Binding-site contacts:
Ligand atom C8 contacts residue GLY150 of chain 5.C at 3.8 Å.
Ligand atom C3 contacts residue LEU96 of chain 5.H at 4.2 Å (hydrophobic).
Ligand atom C2 contacts residue MET151 of chain 5.C at 4.1 Å (hydrophobic).
Ligand atom C2 contacts residue ASN154 of chain 5.C at 4.0 Å.
Ligand atom C1 contacts residue SER95 of chain 5.H at 3.6 Å.
Ligand atom O5 contacts residue LEU96 of chain 5.H at 4.5 Å.
Ligand atom O3 contacts residue LEU96 of chain 5.H at 4.1 Å.
Ligand atom O3 contacts residue SER95 of chain 5.H at 3.2 Å (h-bond).
Ligand atom C1 contacts residue MET151 of chain 5.C at 3.6 Å (hydrophobic).
Ligand atom C2 contacts residue SER95 of chain 5.H at 3.4 Å.
Ligand atom C4 contacts residue LEU96 of chain 5.H at 4.3 Å (hydrophobic).
Ligand atom N2 contacts residue SER95 of chain 5.H at 2.6 Å (h-bond).
Ligand atom O7 contacts residue GLY150 of chain 5.C at 2.8 Å (h-bond).
Ligand atom C7 contacts residue MET151 of chain 5.C at 4.3 Å (hydrophobic).
Ligand atom C8 contacts residue SER95 of chain 5.H at 3.5 Å.
Ligand atom C1 contacts residue ASN154 of chain 5.C at 3.1 Å.
Ligand atom O5 contacts residue MET151 of chain 5.C at 3.8 Å.
Ligand atom C7 contacts residue SER95 of chain 5.H at 3.5 Å.
Ligand atom O7 contacts residue HIS148 of chain 5.C at 4.0 Å.
Ligand atom O7 contacts residue MET151 of chain 5.C at 3.3 Å.
Ligand atom N2 contacts residue ASN154 of chain 5.C at 3.9 Å.
Ligand atom C8 contacts residue ASN154 of chain 5.C at 4.2 Å.
Ligand atom O5 contacts residue ASN154 of chain 5.C at 4.0 Å.
Ligand atom C7 contacts residue GLY150 of chain 5.C at 3.7 Å.
Ligand atom C8 contacts residue ASP94 of chain 5.H at 3.5 Å.
Ligand atom N2 contacts residue LEU96 of chain 5.H at 3.6 Å.
Ligand atom C7 contacts residue ASN154 of chain 5.C at 3.4 Å.
Ligand atom O7 contacts residue ASN154 of chain 5.C at 2.9 Å (h-bond).
Ligand atom C3 contacts residue SER95 of chain 5.H at 3.2 Å.
Ligand atom C2 contacts residue LEU96 of chain 5.H at 3.6 Å (hydrophobic).
Ligand atom C1 contacts residue LEU96 of chain 5.H at 3.9 Å (hydrophobic).
Ligand atom O4 contacts residue LEU96 of chain 5.H at 3.2 Å.

The small molecule below binds the protein below.
Small molecule (SMILES): CC(=O)N[C@H]1[C@H](O[C@H]2[C@H](O)[C@@H](NC(C)=O)CO[C@@H]2CO)O[C@H](CO)[C@@H](O)[C@@H]1O

Sequence of chain 5.H:
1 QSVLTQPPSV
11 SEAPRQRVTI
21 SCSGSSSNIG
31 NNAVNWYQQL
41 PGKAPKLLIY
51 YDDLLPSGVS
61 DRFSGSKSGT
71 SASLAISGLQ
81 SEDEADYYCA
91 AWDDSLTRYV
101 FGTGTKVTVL

Sequence of chain 5.C:
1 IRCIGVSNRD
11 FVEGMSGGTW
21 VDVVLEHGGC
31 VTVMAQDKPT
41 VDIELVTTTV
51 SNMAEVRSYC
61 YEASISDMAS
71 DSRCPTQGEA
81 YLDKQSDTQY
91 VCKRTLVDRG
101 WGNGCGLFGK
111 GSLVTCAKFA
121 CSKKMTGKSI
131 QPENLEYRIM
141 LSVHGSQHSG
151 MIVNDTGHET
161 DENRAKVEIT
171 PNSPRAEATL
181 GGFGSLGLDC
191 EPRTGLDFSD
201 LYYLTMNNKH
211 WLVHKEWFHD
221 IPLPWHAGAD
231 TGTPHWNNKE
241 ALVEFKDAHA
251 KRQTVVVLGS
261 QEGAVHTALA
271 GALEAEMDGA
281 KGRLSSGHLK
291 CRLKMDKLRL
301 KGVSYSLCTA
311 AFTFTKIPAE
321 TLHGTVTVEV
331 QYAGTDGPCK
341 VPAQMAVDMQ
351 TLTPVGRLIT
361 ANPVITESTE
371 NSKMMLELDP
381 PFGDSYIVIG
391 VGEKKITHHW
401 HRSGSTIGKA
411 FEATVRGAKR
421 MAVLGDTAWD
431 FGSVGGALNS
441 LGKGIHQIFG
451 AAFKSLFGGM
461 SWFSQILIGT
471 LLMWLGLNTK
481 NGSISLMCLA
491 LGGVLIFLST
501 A